A small-molecule ligand and the protein it binds are described below.
Small molecule (SMILES): CC(=O)N[C@@H]1[C@@H](O)[C@H](O)[C@@H](CO)O[C@H]1O

Binding-site contacts:
Ligand atom C4 contacts residue ASN314 of chain 1.B at 4.2 Å.
Ligand atom C3 contacts residue ASN314 of chain 1.B at 3.7 Å.
Ligand atom C8 contacts residue ASN314 of chain 1.B at 4.4 Å.
Ligand atom C1 contacts residue ASN314 of chain 1.B at 1.4 Å.
Ligand atom O7 contacts residue ASN314 of chain 1.B at 3.2 Å (h-bond).
Ligand atom C7 contacts residue ASN314 of chain 1.B at 3.2 Å.
Ligand atom N2 contacts residue ASN314 of chain 1.B at 3.0 Å (h-bond).
Ligand atom O6 contacts residue THR316 of chain 1.B at 4.2 Å.
Ligand atom C5 contacts residue ASN314 of chain 1.B at 3.6 Å.
Ligand atom C2 contacts residue ASN314 of chain 1.B at 2.6 Å.
Ligand atom O5 contacts residue ASN314 of chain 1.B at 2.4 Å (h-bond).

Sequence of chain 1.B:
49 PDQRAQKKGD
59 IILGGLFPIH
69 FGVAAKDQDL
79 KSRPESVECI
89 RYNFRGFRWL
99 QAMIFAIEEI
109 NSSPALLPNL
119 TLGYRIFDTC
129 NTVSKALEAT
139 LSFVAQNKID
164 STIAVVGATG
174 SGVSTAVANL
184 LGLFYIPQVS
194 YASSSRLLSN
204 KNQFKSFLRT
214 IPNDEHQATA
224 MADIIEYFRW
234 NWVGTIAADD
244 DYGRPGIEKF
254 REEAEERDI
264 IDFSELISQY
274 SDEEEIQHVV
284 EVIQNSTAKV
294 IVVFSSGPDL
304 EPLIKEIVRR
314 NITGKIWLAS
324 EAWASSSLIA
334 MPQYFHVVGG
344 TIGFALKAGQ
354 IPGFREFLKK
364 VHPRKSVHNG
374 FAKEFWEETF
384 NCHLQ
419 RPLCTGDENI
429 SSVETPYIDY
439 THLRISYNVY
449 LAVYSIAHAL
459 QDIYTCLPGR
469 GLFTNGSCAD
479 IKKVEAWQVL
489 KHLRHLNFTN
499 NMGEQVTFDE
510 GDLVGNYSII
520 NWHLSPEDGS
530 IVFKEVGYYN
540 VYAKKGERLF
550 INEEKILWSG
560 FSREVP